Sequence of chain 16.B:
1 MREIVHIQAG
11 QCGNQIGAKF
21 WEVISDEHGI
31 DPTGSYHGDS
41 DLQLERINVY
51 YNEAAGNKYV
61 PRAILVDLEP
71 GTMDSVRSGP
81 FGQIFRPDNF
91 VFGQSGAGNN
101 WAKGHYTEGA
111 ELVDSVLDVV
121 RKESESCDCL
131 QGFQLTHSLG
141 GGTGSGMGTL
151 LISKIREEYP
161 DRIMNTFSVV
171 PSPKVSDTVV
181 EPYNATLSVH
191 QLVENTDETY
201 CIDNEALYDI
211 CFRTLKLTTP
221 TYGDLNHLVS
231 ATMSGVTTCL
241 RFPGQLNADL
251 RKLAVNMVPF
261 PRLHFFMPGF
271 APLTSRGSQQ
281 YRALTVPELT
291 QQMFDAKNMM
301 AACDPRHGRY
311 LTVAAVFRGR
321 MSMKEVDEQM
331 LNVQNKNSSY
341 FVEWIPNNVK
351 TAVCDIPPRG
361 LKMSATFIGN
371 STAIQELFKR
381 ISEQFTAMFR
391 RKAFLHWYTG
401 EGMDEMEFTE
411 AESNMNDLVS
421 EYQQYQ

Sequence of chain 18.B:
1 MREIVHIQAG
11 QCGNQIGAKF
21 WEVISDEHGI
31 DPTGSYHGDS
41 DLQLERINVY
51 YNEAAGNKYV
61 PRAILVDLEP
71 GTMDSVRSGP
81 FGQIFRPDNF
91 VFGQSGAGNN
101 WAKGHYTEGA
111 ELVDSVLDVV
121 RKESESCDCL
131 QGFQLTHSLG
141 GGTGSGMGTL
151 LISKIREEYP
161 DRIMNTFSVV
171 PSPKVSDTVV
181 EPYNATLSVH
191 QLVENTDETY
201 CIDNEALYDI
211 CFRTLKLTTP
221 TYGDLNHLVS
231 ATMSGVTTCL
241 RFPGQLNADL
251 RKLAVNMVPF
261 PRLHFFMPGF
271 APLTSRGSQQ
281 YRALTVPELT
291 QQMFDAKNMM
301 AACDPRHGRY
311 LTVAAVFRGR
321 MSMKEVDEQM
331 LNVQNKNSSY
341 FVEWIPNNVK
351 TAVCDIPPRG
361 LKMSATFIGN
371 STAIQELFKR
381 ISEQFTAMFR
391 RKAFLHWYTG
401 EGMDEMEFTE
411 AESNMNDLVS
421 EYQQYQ

The small molecule below binds the protein below.
Small molecule (SMILES): CC[C@H](/C=C(/C)[C@@H]1C[C@@H](OC)C[C@H](O)C(C)(C)[C@@]2(O)O[C@@H](C[C@@H](OC)[C@H](O)C(=O)O1)C[C@@H](OC)[C@H]2O)CO

Binding-site contacts:
Ligand atom O7 contacts residue ASP118 of chain 18.B at 3.6 Å.
Ligand atom C6 contacts residue LYS297 of chain 16.B at 2.4 Å.
Ligand atom O2 contacts residue LYS297 of chain 16.B at 3.5 Å (salt-bridge).
Ligand atom C6 contacts residue ASP118 of chain 18.B at 3.6 Å.
Ligand atom O24 contacts residue PHE294 of chain 16.B at 2.5 Å (h-bond).
Ligand atom C25 contacts residue ARG306 of chain 16.B at 3.5 Å.
Ligand atom C4 contacts residue ASP295 of chain 16.B at 3.7 Å.
Ligand atom C2 contacts residue ARG306 of chain 16.B at 3.5 Å.
Ligand atom O24 contacts residue TYR310 of chain 16.B at 3.2 Å (h-bond).
Ligand atom C1 contacts residue ASP295 of chain 16.B at 2.5 Å.
Ligand atom C24 contacts residue PHE294 of chain 16.B at 3.2 Å (hydrophobic).
Ligand atom C27 contacts residue PHE341 of chain 16.B at 3.5 Å (hydrophobic).
Ligand atom O1 contacts residue PHE294 of chain 16.B at 3.5 Å (h-bond).
Ligand atom C5 contacts residue LYS297 of chain 16.B at 2.7 Å.
Ligand atom C16 contacts residue ARG306 of chain 16.B at 2.6 Å.
Ligand atom C26 contacts residue PHE294 of chain 16.B at 3.8 Å (hydrophobic).
Ligand atom O3 contacts residue ARG306 of chain 16.B at 2.1 Å (salt-bridge).
Ligand atom O91 contacts residue ASP295 of chain 16.B at 2.6 Å (salt-bridge).
Ligand atom C2 contacts residue ASP295 of chain 16.B at 1.9 Å.
Ligand atom C24 contacts residue TYR310 of chain 16.B at 3.8 Å (hydrophobic).
Ligand atom O2 contacts residue ALA296 of chain 16.B at 3.5 Å (h-bond).
Ligand atom C9 contacts residue ASP295 of chain 16.B at 3.6 Å.
Ligand atom C4 contacts residue ARG306 of chain 16.B at 3.2 Å.
Ligand atom O1 contacts residue ALA296 of chain 16.B at 3.0 Å (h-bond).
Ligand atom C4 contacts residue LYS297 of chain 16.B at 2.9 Å.
Ligand atom O1 contacts residue ASP295 of chain 16.B at 2.7 Å (salt-bridge).
Ligand atom C3 contacts residue ASP295 of chain 16.B at 3.3 Å.
Ligand atom C6 contacts residue ASP295 of chain 16.B at 3.7 Å.
Ligand atom C23 contacts residue PHE294 of chain 16.B at 3.5 Å (hydrophobic).
Ligand atom O2 contacts residue ASP295 of chain 16.B at 1.6 Å (salt-bridge).
Ligand atom C17 contacts residue LYS122 of chain 18.B at 3.6 Å.
Ligand atom C26 contacts residue TYR310 of chain 16.B at 3.8 Å (hydrophobic).
Ligand atom O9 contacts residue ASP295 of chain 16.B at 3.5 Å (salt-bridge).
Ligand atom O2 contacts residue ARG306 of chain 16.B at 3.0 Å (salt-bridge).
Ligand atom O15 contacts residue ASP295 of chain 16.B at 3.6 Å.
Ligand atom C5 contacts residue ASP295 of chain 16.B at 3.0 Å.
Ligand atom C7 contacts residue ASP295 of chain 16.B at 3.6 Å.
Ligand atom O8 contacts residue ASP118 of chain 18.B at 2.9 Å (salt-bridge).
Ligand atom C7 contacts residue LYS297 of chain 16.B at 3.3 Å.
Ligand atom C3 contacts residue ARG306 of chain 16.B at 3.0 Å.